Sequence of chain 1.A:
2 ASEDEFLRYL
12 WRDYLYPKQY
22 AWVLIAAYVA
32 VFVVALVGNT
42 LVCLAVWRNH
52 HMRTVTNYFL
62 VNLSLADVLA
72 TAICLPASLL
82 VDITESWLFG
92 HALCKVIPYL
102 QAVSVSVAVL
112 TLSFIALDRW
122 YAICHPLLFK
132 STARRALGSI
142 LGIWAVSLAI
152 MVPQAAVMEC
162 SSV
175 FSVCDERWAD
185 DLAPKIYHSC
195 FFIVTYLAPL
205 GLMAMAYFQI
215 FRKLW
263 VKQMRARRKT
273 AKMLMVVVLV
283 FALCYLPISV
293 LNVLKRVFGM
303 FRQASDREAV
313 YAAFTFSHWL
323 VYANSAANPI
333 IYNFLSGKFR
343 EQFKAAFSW

The protein below binds the small molecule below.
Small molecule (SMILES): O=S(=O)(c1ccccc1)N1CCCC12CCN(c1nc3ccccc3o1)CC2

Binding-site contacts:
Ligand atom C12 contacts residue HIS192 of chain 1.A at 3.7 Å.
Ligand atom O01 contacts residue ASN294 of chain 1.A at 2.2 Å (h-bond).
Ligand atom N03 contacts residue PRO99 of chain 1.A at 3.6 Å.
Ligand atom C08 contacts residue ILE290 of chain 1.A at 3.9 Å (hydrophobic).
Ligand atom O01 contacts residue ILE290 of chain 1.A at 3.7 Å.
Ligand atom C15 contacts residue GLN155 of chain 1.A at 3.0 Å.
Ligand atom N02 contacts residue PRO99 of chain 1.A at 3.8 Å.
Ligand atom C11 contacts residue TYR287 of chain 1.A at 3.9 Å (hydrophobic).
Ligand atom O03 contacts residue SOG1 of chain 1.L at 3.8 Å.
Ligand atom C10 contacts residue ILE290 of chain 1.A at 3.9 Å (hydrophobic).
Ligand atom C21 contacts residue PRO99 of chain 1.A at 3.6 Å (hydrophobic).
Ligand atom C01 contacts residue HIS192 of chain 1.A at 3.9 Å.
Ligand atom O03 contacts residue PRO99 of chain 1.A at 3.6 Å.
Ligand atom C11 contacts residue ILE290 of chain 1.A at 3.9 Å (hydrophobic).
Ligand atom C02 contacts residue SOG1 of chain 1.L at 3.6 Å.
Ligand atom C07 contacts residue GLN102 of chain 1.A at 3.8 Å.
Ligand atom C06 contacts residue TYR324 of chain 1.A at 3.7 Å (hydrophobic).
Ligand atom C15 contacts residue GLU180 of chain 1.A at 3.9 Å.
Ligand atom C07 contacts residue SOG1 of chain 1.L at 3.5 Å.
Ligand atom C01 contacts residue ASN294 of chain 1.A at 3.5 Å.
Ligand atom N03 contacts residue SOG1 of chain 1.L at 3.7 Å.
Ligand atom C06 contacts residue GLN102 of chain 1.A at 3.8 Å.
Ligand atom S01 contacts residue ASN294 of chain 1.A at 3.6 Å.
Ligand atom C13 contacts residue VAL106 of chain 1.A at 3.7 Å (hydrophobic).
Ligand atom C10 contacts residue SER291 of chain 1.A at 3.9 Å.
Ligand atom C06 contacts residue SOG1 of chain 1.L at 3.8 Å.
Ligand atom C12 contacts residue PHE195 of chain 1.A at 3.5 Å (hydrophobic).
Ligand atom C05 contacts residue CYS75 of chain 1.A at 3.7 Å (hydrophobic).
Ligand atom C05 contacts residue ILE98 of chain 1.A at 3.5 Å (hydrophobic).
Ligand atom C03 contacts residue SOG1 of chain 1.L at 3.4 Å.
Ligand atom C05 contacts residue SER79 of chain 1.A at 3.9 Å.
Ligand atom C19 contacts residue GLN102 of chain 1.A at 3.8 Å.
Ligand atom C06 contacts residue CYS75 of chain 1.A at 3.8 Å (hydrophobic).
Ligand atom O03 contacts residue GLN102 of chain 1.A at 3.2 Å.
Ligand atom C17 contacts residue GLN155 of chain 1.A at 3.6 Å.
Ligand atom O02 contacts residue SOG1 of chain 1.L at 3.5 Å.
Ligand atom C17 contacts residue GLU180 of chain 1.A at 3.6 Å.
Ligand atom C02 contacts residue PRO99 of chain 1.A at 3.9 Å (hydrophobic).
Ligand atom C07 contacts residue PRO99 of chain 1.A at 3.9 Å (hydrophobic).
Ligand atom C06 contacts residue ILE98 of chain 1.A at 3.8 Å (hydrophobic).